Sequence of chain 4.A:
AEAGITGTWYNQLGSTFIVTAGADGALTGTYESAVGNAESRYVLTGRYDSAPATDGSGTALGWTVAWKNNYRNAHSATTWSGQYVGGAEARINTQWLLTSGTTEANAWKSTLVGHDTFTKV

Binding-site contacts:
Ligand atom CD1 contacts residue LEU13 of chain 4.A at 3.7 Å (hydrophobic).
Ligand atom CE1 contacts residue TRP67 of chain 4.A at 3.3 Å (hydrophobic).
Ligand atom CG contacts residue ALA74 of chain 4.A at 3.5 Å (hydrophobic).
Ligand atom NE2 contacts residue TRP67 of chain 4.A at 3.5 Å.
Ligand atom OE1 contacts residue LEU98 of chain 4.A at 3.9 Å.
Ligand atom O contacts residue SER33 of chain 4.A at 3.5 Å (h-bond).
Ligand atom N contacts residue ALA34 of chain 4.A at 3.6 Å.
Ligand atom NE2 contacts residue ALA74 of chain 4.A at 4.0 Å.
Ligand atom CD contacts residue ARG72 of chain 4.A at 3.7 Å.
Ligand atom O contacts residue SER33 of chain 4.A at 3.6 Å.
Ligand atom CG contacts residue TRP67 of chain 4.A at 3.9 Å (hydrophobic).
Ligand atom ND1 contacts residue TRP108 of chain 2.A at 4.0 Å.
Ligand atom O contacts residue TYR31 of chain 4.A at 3.0 Å (h-bond).
Ligand atom O contacts residue SER33 of chain 4.A at 2.8 Å (h-bond).
Ligand atom O contacts residue SER33 of chain 4.A at 3.5 Å (h-bond).
Ligand atom CG contacts residue TYR31 of chain 4.A at 4.0 Å (hydrophobic).
Ligand atom O contacts residue TRP67 of chain 4.A at 3.7 Å.
Ligand atom OE1 contacts residue THR78 of chain 4.A at 2.9 Å (h-bond).
Ligand atom OE1 contacts residue TRP67 of chain 4.A at 3.7 Å.
Ligand atom N contacts residue SER33 of chain 4.A at 3.9 Å.
Ligand atom CB contacts residue TRP67 of chain 4.A at 3.9 Å (hydrophobic).
Ligand atom CB contacts residue TRP67 of chain 4.A at 3.4 Å (hydrophobic).
Ligand atom C contacts residue SER33 of chain 4.A at 3.9 Å.
Ligand atom CA contacts residue TRP67 of chain 4.A at 3.6 Å (hydrophobic).
Ligand atom NE2 contacts residue TRP80 of chain 4.A at 4.0 Å.
Ligand atom C contacts residue TRP67 of chain 4.A at 3.9 Å (hydrophobic).
Ligand atom C contacts residue SER33 of chain 4.A at 3.9 Å.
Ligand atom CG contacts residue ARG72 of chain 4.A at 3.9 Å.
Ligand atom O contacts residue SER15 of chain 4.A at 3.5 Å (h-bond).
Ligand atom C contacts residue SER33 of chain 4.A at 4.0 Å.
Ligand atom CE1 contacts residue LEU13 of chain 4.A at 3.6 Å (hydrophobic).
Ligand atom CE2 contacts residue TRP108 of chain 2.A at 3.2 Å (hydrophobic).
Ligand atom CD2 contacts residue SER76 of chain 4.A at 3.7 Å.
Ligand atom NE2 contacts residue TRP96 of chain 4.A at 3.6 Å.
Ligand atom CD2 contacts residue TRP108 of chain 2.A at 3.3 Å (hydrophobic).
Ligand atom NE2 contacts residue SER76 of chain 4.A at 3.0 Å (h-bond).
Ligand atom CB contacts residue TYR42 of chain 4.A at 3.9 Å (hydrophobic).
Ligand atom CB contacts residue TRP108 of chain 2.A at 3.5 Å (hydrophobic).
Ligand atom CD contacts residue THR78 of chain 4.A at 4.0 Å.
Ligand atom CG contacts residue TYR42 of chain 4.A at 3.9 Å (hydrophobic).

This protein binds this small molecule.
Small molecule (SMILES): CC(=O)N[C@H]1CSSC[C@@H](C(N)=O)NC(=O)[C@H](Cc2ccccc2)NC(=O)[C@H](CCC(N)=O)NC(=O)[C@@H]2CCCN2C(=O)[C@H](Cc2c[nH]cn2)NC1=O

Sequence of chain 2.A:
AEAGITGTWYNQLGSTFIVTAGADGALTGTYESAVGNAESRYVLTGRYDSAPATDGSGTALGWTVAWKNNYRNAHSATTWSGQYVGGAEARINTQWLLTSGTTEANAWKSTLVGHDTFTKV